Binding-site contacts:
Ligand atom N1 contacts residue VAL102 of chain 1.C at 3.6 Å.
Ligand atom N2 contacts residue THR132 of chain 1.C at 4.2 Å.
Ligand atom C5 contacts residue HIS130 of chain 1.C at 3.3 Å.
Ligand atom C6 contacts residue VAL102 of chain 1.C at 4.4 Å (hydrophobic).
Ligand atom C6 contacts residue HIS130 of chain 1.C at 3.3 Å.
Ligand atom O6 contacts residue HIS130 of chain 1.C at 3.5 Å.
Ligand atom N3 contacts residue HIS130 of chain 1.C at 3.3 Å.
Ligand atom C1' contacts residue HIS130 of chain 1.C at 4.1 Å.
Ligand atom C2 contacts residue HIS130 of chain 1.C at 3.2 Å.
Ligand atom C6 contacts residue SER99 of chain 1.C at 4.5 Å.
Ligand atom C2 contacts residue CYS100 of chain 1.C at 3.9 Å (hydrophobic).
Ligand atom O6 contacts residue SER99 of chain 1.C at 3.7 Å.
Ligand atom N2 contacts residue ASP131 of chain 1.C at 3.2 Å (salt-bridge).
Ligand atom N1 contacts residue HIS130 of chain 1.C at 3.3 Å (h-bond).
Ligand atom C2 contacts residue ASP131 of chain 1.C at 4.3 Å.
Ligand atom N3 contacts residue VAL102 of chain 1.C at 4.2 Å.
Ligand atom O6 contacts residue TRP98 of chain 1.C at 3.9 Å.
Ligand atom N2 contacts residue HIS130 of chain 1.C at 3.3 Å.
Ligand atom C2 contacts residue VAL102 of chain 1.C at 3.5 Å (hydrophobic).
Ligand atom O6 contacts residue CYS100 of chain 1.C at 3.0 Å (h-bond).
Ligand atom C6 contacts residue VAL79 of chain 1.C at 3.9 Å (hydrophobic).
Ligand atom N1 contacts residue VAL79 of chain 1.C at 4.4 Å.
Ligand atom N1 contacts residue CYS100 of chain 1.C at 3.1 Å (h-bond).
Ligand atom N2 contacts residue VAL102 of chain 1.C at 3.4 Å.
Ligand atom C8 contacts residue HIS130 of chain 1.C at 3.7 Å.
Ligand atom O6 contacts residue VAL79 of chain 1.C at 3.7 Å.
Ligand atom N9 contacts residue HIS130 of chain 1.C at 3.4 Å.
Ligand atom C5 contacts residue VAL79 of chain 1.C at 4.3 Å (hydrophobic).
Ligand atom N2 contacts residue CYS100 of chain 1.C at 3.6 Å (h-bond).
Ligand atom C6 contacts residue CYS100 of chain 1.C at 3.8 Å (hydrophobic).
Ligand atom N7 contacts residue HIS130 of chain 1.C at 3.4 Å (h-bond).
Ligand atom C4 contacts residue HIS130 of chain 1.C at 3.2 Å.

The small molecule below binds the protein below.
Small molecule (SMILES): Nc1nc2c(ncn2[C@H]2C[C@H](O)[C@@H](COP(=O)(O)O)O2)c(=O)[nH]1

Sequence of chain 1.C:
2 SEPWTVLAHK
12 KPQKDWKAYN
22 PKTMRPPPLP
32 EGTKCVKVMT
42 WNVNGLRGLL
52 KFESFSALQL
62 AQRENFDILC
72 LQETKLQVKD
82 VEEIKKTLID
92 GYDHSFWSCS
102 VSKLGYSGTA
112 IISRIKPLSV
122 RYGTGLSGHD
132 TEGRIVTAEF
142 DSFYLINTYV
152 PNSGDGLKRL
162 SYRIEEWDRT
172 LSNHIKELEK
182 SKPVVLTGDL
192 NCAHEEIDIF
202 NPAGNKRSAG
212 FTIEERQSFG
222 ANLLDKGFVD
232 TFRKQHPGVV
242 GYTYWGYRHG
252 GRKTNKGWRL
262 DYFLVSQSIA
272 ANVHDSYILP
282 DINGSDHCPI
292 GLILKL